Sequence of chain 1.A:
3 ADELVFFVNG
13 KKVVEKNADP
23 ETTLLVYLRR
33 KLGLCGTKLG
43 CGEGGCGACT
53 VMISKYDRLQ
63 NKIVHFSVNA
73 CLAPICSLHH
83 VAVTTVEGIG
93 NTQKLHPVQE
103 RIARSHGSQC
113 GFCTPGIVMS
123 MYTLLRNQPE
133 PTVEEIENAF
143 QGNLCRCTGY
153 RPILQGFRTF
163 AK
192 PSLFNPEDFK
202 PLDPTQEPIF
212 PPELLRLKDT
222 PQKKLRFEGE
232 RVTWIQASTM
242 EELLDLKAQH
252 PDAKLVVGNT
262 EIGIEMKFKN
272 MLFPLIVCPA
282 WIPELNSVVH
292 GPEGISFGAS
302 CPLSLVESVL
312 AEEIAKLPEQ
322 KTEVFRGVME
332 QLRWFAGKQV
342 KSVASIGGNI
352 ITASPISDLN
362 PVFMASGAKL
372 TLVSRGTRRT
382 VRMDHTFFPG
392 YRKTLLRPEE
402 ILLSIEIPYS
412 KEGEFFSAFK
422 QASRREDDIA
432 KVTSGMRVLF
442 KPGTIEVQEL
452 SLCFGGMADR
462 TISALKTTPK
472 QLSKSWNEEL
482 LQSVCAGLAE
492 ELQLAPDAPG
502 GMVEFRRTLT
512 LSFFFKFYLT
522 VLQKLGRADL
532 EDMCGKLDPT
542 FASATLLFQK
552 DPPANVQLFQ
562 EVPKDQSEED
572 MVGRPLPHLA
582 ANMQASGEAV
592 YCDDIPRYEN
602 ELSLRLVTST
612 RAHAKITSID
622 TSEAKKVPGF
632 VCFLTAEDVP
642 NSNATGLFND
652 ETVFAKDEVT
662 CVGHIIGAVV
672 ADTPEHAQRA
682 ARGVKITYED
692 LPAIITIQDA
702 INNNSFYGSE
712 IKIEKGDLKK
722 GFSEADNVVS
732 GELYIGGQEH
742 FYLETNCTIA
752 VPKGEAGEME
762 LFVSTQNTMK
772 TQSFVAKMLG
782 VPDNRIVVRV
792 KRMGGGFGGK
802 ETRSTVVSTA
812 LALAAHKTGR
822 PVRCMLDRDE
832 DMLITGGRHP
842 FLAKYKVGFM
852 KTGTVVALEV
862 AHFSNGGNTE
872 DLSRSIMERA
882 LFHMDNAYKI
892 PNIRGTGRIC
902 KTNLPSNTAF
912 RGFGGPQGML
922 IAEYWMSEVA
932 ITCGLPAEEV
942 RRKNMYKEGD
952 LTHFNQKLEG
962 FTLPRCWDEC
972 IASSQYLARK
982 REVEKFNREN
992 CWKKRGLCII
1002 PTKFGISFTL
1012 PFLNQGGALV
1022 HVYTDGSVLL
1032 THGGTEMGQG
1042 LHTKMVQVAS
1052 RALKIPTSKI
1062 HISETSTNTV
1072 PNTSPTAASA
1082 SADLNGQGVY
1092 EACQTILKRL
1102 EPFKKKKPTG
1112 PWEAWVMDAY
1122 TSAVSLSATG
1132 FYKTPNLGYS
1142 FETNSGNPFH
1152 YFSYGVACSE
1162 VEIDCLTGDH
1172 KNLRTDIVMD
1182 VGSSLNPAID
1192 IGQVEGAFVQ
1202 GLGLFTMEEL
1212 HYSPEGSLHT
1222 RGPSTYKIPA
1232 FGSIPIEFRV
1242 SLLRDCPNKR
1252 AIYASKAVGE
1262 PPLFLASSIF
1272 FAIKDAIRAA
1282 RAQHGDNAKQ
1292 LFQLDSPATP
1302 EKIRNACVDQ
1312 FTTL

Binding-site contacts:
Ligand atom C2 contacts residue ARG880 of chain 1.A at 3.7 Å.
Ligand atom C5 contacts residue ALA1079 of chain 1.A at 3.8 Å (hydrophobic).
Ligand atom O11 contacts residue THR1010 of chain 1.A at 3.1 Å (h-bond).
Ligand atom C8 contacts residue GLU1261 of chain 1.A at 3.5 Å.
Ligand atom O11 contacts residue PHE1009 of chain 1.A at 3.5 Å.
Ligand atom C5 contacts residue GLU802 of chain 1.A at 3.8 Å.
Ligand atom C8 contacts residue GLU802 of chain 1.A at 3.7 Å.
Ligand atom O24 contacts residue ALA1079 of chain 1.A at 4.0 Å.
Ligand atom N7 contacts residue ALA1079 of chain 1.A at 3.7 Å.
Ligand atom C2 contacts residue ALA1079 of chain 1.A at 3.7 Å (hydrophobic).
Ligand atom C8 contacts residue PHE914 of chain 1.A at 3.5 Å (hydrophobic).
Ligand atom O24 contacts residue GLU1261 of chain 1.A at 3.4 Å (salt-bridge).
Ligand atom N3 contacts residue ARG880 of chain 1.A at 3.4 Å (salt-bridge).
Ligand atom O11 contacts residue ARG880 of chain 1.A at 2.8 Å (salt-bridge).
Ligand atom C2 contacts residue PHE914 of chain 1.A at 3.6 Å (hydrophobic).
Ligand atom C2 contacts residue PHE1009 of chain 1.A at 4.0 Å (hydrophobic).
Ligand atom O13 contacts residue GLU802 of chain 1.A at 2.9 Å (salt-bridge).
Ligand atom C8 contacts residue ALA1079 of chain 1.A at 3.4 Å (hydrophobic).
Ligand atom C4 contacts residue GLU1261 of chain 1.A at 4.0 Å.
Ligand atom C4 contacts residue PHE914 of chain 1.A at 3.3 Å (hydrophobic).
Ligand atom N7 contacts residue ALA1078 of chain 1.A at 3.5 Å.
Ligand atom N3 contacts residue PHE914 of chain 1.A at 3.4 Å.
Ligand atom N7 contacts residue PHE914 of chain 1.A at 3.3 Å.
Ligand atom O13 contacts residue PHE914 of chain 1.A at 3.6 Å.
Ligand atom N9 contacts residue GLU1261 of chain 1.A at 2.8 Å (salt-bridge).
Ligand atom O11 contacts residue SER1008 of chain 1.A at 3.5 Å (h-bond).
Ligand atom C6 contacts residue PHE1009 of chain 1.A at 3.6 Å (hydrophobic).
Ligand atom N1 contacts residue PHE914 of chain 1.A at 3.5 Å.
Ligand atom C6 contacts residue PHE914 of chain 1.A at 3.4 Å (hydrophobic).
Ligand atom O24 contacts residue GLU802 of chain 1.A at 3.9 Å.
Ligand atom N3 contacts residue ALA1079 of chain 1.A at 3.5 Å.
Ligand atom N9 contacts residue PHE914 of chain 1.A at 3.3 Å.
Ligand atom C5 contacts residue PHE914 of chain 1.A at 3.3 Å (hydrophobic).
Ligand atom C2 contacts residue THR1010 of chain 1.A at 4.0 Å.
Ligand atom N9 contacts residue ALA1079 of chain 1.A at 3.4 Å (h-bond).
Ligand atom N7 contacts residue GLU802 of chain 1.A at 2.8 Å (salt-bridge).
Ligand atom C4 contacts residue ALA1079 of chain 1.A at 3.5 Å (hydrophobic).
Ligand atom N1 contacts residue PHE1009 of chain 1.A at 3.5 Å.
Ligand atom C6 contacts residue GLU802 of chain 1.A at 3.9 Å.
Ligand atom O13 contacts residue PHE1009 of chain 1.A at 3.6 Å.

This protein binds this small molecule.
Small molecule (SMILES): O=c1[nH]c(=O)c2[nH]c(=O)[nH]c2[nH]1